Binding-site contacts:
Ligand atom C11 contacts residue THR129 of chain 3.A at 3.8 Å.
Ligand atom O9 contacts residue GLU184 of chain 3.A at 2.5 Å (salt-bridge).
Ligand atom C8 contacts residue TYR92 of chain 3.A at 3.6 Å (hydrophobic).
Ligand atom C11 contacts residue TRP147 of chain 3.A at 3.9 Å (hydrophobic).
Ligand atom O4 contacts residue THR129 of chain 3.A at 3.8 Å.
Ligand atom O10 contacts residue LEU188 of chain 3.A at 3.0 Å.
Ligand atom O8 contacts residue TRP147 of chain 3.A at 3.9 Å.
Ligand atom O9 contacts residue SER222 of chain 3.A at 2.6 Å (h-bond).
Ligand atom C7 contacts residue TRP147 of chain 3.A at 3.7 Å (hydrophobic).
Ligand atom C9 contacts residue HIS177 of chain 3.A at 3.4 Å.
Ligand atom C9 contacts residue LEU188 of chain 3.A at 3.8 Å (hydrophobic).
Ligand atom O8 contacts residue TYR92 of chain 3.A at 2.9 Å (h-bond).
Ligand atom C5 contacts residue THR129 of chain 3.A at 3.8 Å.
Ligand atom C9 contacts residue GLU184 of chain 3.A at 3.2 Å.
Ligand atom O1B contacts residue ILE220 of chain 3.A at 3.5 Å.
Ligand atom O8 contacts residue ILE220 of chain 3.A at 3.9 Å.
Ligand atom C4 contacts residue LYS139 of chain 3.A at 3.5 Å.
Ligand atom C1 contacts residue SER130 of chain 3.A at 3.4 Å.
Ligand atom C11 contacts residue THR149 of chain 3.A at 4.0 Å.
Ligand atom N5 contacts residue THR129 of chain 3.A at 3.0 Å (h-bond).
Ligand atom O1A contacts residue LYS139 of chain 3.A at 4.0 Å.
Ligand atom C10 contacts residue LEU188 of chain 3.A at 3.7 Å (hydrophobic).
Ligand atom C9 contacts residue TYR92 of chain 3.A at 3.1 Å (hydrophobic).
Ligand atom O7 contacts residue GLU184 of chain 3.A at 4.0 Å.
Ligand atom O4 contacts residue LYS139 of chain 3.A at 3.0 Å (salt-bridge).
Ligand atom C11 contacts residue GLY128 of chain 3.A at 3.7 Å.
Ligand atom O9 contacts residue HIS177 of chain 3.A at 3.2 Å (h-bond).
Ligand atom C9 contacts residue SER222 of chain 3.A at 3.9 Å.
Ligand atom C9 contacts residue TRP147 of chain 3.A at 3.8 Å (hydrophobic).
Ligand atom O1A contacts residue SER130 of chain 3.A at 3.4 Å (h-bond).
Ligand atom O1A contacts residue SER131 of chain 3.A at 2.8 Å (h-bond).
Ligand atom C1 contacts residue SER131 of chain 3.A at 3.8 Å.
Ligand atom O1B contacts residue SER130 of chain 3.A at 2.8 Å (h-bond).
Ligand atom C8 contacts residue GLU184 of chain 3.A at 3.5 Å.
Ligand atom C3 contacts residue LYS139 of chain 3.A at 3.4 Å.
Ligand atom C10 contacts residue THR129 of chain 3.A at 3.9 Å.
Ligand atom O9 contacts residue TYR92 of chain 3.A at 2.7 Å (h-bond).
Ligand atom O7 contacts residue LEU188 of chain 3.A at 3.8 Å.
Ligand atom C4 contacts residue THR129 of chain 3.A at 3.5 Å.
Ligand atom C8 contacts residue TRP147 of chain 3.A at 4.0 Å (hydrophobic).

This small molecule binds to this protein.
Small molecule (SMILES): CC(=O)N[C@H]1[C@H]([C@H](O)[C@H](O)CO)O[C@@](O)(C(=O)O)C[C@@H]1O

Sequence of chain 3.A:
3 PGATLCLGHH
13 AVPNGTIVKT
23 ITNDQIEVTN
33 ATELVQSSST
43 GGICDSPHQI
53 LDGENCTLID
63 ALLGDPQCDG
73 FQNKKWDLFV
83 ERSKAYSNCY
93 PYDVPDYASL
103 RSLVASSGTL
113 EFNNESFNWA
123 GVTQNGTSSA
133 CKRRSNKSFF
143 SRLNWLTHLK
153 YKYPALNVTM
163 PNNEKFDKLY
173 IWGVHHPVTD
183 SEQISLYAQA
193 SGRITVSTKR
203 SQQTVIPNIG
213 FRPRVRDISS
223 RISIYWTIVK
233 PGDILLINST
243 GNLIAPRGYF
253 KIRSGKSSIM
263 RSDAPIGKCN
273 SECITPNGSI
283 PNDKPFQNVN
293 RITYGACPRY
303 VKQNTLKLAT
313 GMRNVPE